Sequence of chain 1.A:
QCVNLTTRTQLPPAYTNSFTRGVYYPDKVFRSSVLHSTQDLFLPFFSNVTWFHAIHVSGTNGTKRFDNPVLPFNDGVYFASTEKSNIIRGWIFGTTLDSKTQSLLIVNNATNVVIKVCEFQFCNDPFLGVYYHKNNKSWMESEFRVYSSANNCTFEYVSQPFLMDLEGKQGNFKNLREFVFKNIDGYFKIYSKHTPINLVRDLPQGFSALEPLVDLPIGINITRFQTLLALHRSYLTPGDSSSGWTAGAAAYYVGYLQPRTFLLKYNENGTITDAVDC

A small-molecule ligand and the protein it binds are described below.
Small molecule (SMILES): CC(=O)N[C@@H]1[C@@H](O)[C@H](O)[C@@H](CO)O[C@H]1O

Binding-site contacts:
Ligand atom C1 contacts residue ASN48 of chain 1.A at 1.4 Å.
Ligand atom O6 contacts residue TYR15 of chain 1.A at 3.5 Å.
Ligand atom C5 contacts residue ASN48 of chain 1.A at 3.6 Å.
Ligand atom O5 contacts residue ASN48 of chain 1.A at 2.4 Å (h-bond).
Ligand atom O6 contacts residue ASN48 of chain 1.A at 4.5 Å.
Ligand atom C2 contacts residue ASN48 of chain 1.A at 2.5 Å.
Ligand atom C4 contacts residue ASN48 of chain 1.A at 4.2 Å.
Ligand atom C3 contacts residue ASN48 of chain 1.A at 3.8 Å.
Ligand atom C7 contacts residue ASN48 of chain 1.A at 3.7 Å.
Ligand atom N2 contacts residue ASN48 of chain 1.A at 2.9 Å (h-bond).
Ligand atom C8 contacts residue ASN48 of chain 1.A at 4.1 Å.